Sequence of chain 2.B:
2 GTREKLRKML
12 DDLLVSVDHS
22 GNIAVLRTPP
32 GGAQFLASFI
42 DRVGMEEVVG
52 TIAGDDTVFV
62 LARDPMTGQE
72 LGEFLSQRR

Sequence of chain 2.A:
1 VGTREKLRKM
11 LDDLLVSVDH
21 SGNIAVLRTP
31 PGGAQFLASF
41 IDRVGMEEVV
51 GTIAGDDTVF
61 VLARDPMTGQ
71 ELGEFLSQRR

Binding-site contacts:
Ligand atom CA contacts residue ASP42 of chain 1.B at 3.5 Å.
Ligand atom NE contacts residue GOL1 of chain 2.F at 3.2 Å (h-bond).
Ligand atom CZ contacts residue GLN35 of chain 1.B at 3.7 Å.
Ligand atom O contacts residue ALA54 of chain 1.B at 3.1 Å (h-bond).
Ligand atom OXT contacts residue THR58 of chain 2.B at 3.0 Å (h-bond).
Ligand atom C contacts residue THR52 of chain 1.B at 3.6 Å.
Ligand atom CZ contacts residue GLY32 of chain 2.A at 3.7 Å.
Ligand atom CG contacts residue ASP42 of chain 1.B at 3.6 Å.
Ligand atom CB contacts residue ASP42 of chain 1.B at 3.3 Å.
Ligand atom NH1 contacts residue ARG1 of chain 3.C at 3.7 Å.
Ligand atom NH2 contacts residue GLN35 of chain 1.B at 2.7 Å (h-bond).
Ligand atom NH1 contacts residue GOL1 of chain 2.F at 2.9 Å (h-bond).
Ligand atom NH2 contacts residue GLY32 of chain 2.A at 3.2 Å.
Ligand atom NH1 contacts residue GLY32 of chain 2.A at 3.5 Å (h-bond).
Ligand atom OXT contacts residue ASP57 of chain 2.B at 3.0 Å (salt-bridge).
Ligand atom O contacts residue GLN35 of chain 1.B at 3.3 Å (h-bond).
Ligand atom O contacts residue ASP56 of chain 2.B at 3.1 Å (salt-bridge).
Ligand atom CZ contacts residue ASP56 of chain 2.A at 3.5 Å.
Ligand atom CB contacts residue GLN35 of chain 1.B at 3.4 Å.
Ligand atom N contacts residue THR58 of chain 2.B at 2.6 Å (h-bond).
Ligand atom NE contacts residue ARG43 of chain 1.B at 3.0 Å (salt-bridge).
Ligand atom OXT contacts residue ASP56 of chain 2.B at 2.7 Å (salt-bridge).
Ligand atom CZ contacts residue GOL1 of chain 2.F at 3.5 Å.
Ligand atom N contacts residue ASP42 of chain 1.B at 2.8 Å (salt-bridge).
Ligand atom CD contacts residue GLN35 of chain 1.B at 3.5 Å.
Ligand atom C contacts residue ASP56 of chain 2.B at 3.3 Å.
Ligand atom CG contacts residue ASP57 of chain 2.B at 3.5 Å.
Ligand atom N contacts residue ASP57 of chain 2.B at 2.8 Å (salt-bridge).
Ligand atom CD contacts residue ARG43 of chain 1.B at 3.6 Å.
Ligand atom O contacts residue ILE53 of chain 1.B at 3.7 Å.
Ligand atom CG contacts residue GLN35 of chain 1.B at 3.4 Å.
Ligand atom CA contacts residue THR52 of chain 1.B at 3.2 Å.
Ligand atom NH1 contacts residue ASP56 of chain 2.A at 2.6 Å (salt-bridge).
Ligand atom O contacts residue GLY55 of chain 2.B at 3.2 Å.
Ligand atom NH2 contacts residue ASP56 of chain 2.A at 3.0 Å (salt-bridge).
Ligand atom NH1 contacts residue PRO31 of chain 2.A at 3.4 Å.
Ligand atom NH1 contacts residue ASP56 of chain 2.B at 3.5 Å (salt-bridge).
Ligand atom OXT contacts residue GLY55 of chain 2.B at 3.6 Å.
Ligand atom N contacts residue THR52 of chain 1.B at 3.0 Å (h-bond).
Ligand atom CA contacts residue ASP57 of chain 2.B at 3.7 Å.

A protein and the small-molecule ligand that binds it are described below.
Small molecule (SMILES): NC(=[NH2+])NCCC[C@H](N)C(=O)O

Sequence of chain 1.B:
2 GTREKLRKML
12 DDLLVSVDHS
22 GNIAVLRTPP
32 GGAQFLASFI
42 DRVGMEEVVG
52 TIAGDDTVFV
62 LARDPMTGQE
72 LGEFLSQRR